Sequence of chain 1.A:
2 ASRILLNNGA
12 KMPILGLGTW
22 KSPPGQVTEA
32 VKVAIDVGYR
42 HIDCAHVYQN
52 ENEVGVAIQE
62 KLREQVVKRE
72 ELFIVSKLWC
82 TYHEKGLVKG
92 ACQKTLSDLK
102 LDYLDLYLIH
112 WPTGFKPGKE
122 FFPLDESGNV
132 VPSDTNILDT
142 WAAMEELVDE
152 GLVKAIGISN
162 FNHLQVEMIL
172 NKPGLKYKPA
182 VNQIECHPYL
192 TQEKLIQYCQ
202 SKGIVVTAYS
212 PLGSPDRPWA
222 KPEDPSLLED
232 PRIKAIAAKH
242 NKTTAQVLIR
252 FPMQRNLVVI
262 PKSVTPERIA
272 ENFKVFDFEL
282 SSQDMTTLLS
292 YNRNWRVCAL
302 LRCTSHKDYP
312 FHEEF

This small molecule binds to this protein.
Small molecule (SMILES): O=C(O)Cc1nn(Cc2nc3cc(C(F)(F)F)ccc3s2)c(=O)c2ccccc12

Binding-site contacts:
Ligand atom F1 contacts residue TRP112 of chain 1.A at 3.2 Å.
Ligand atom O2 contacts residue NAP1 of chain 1.B at 3.4 Å (h-bond).
Ligand atom F2 contacts residue THR114 of chain 1.A at 3.2 Å.
Ligand atom F1 contacts residue PRO311 of chain 1.A at 3.1 Å.
Ligand atom C10 contacts residue TRP112 of chain 1.A at 3.6 Å (hydrophobic).
Ligand atom C14 contacts residue TRP112 of chain 1.A at 3.4 Å (hydrophobic).
Ligand atom C13 contacts residue TRP112 of chain 1.A at 3.3 Å (hydrophobic).
Ligand atom C19 contacts residue PRO311 of chain 1.A at 3.7 Å (hydrophobic).
Ligand atom N3 contacts residue TRP112 of chain 1.A at 3.5 Å.
Ligand atom O3 contacts residue HIS111 of chain 1.A at 2.7 Å (h-bond).
Ligand atom C7 contacts residue TRP21 of chain 1.A at 3.5 Å (hydrophobic).
Ligand atom C17 contacts residue NAP1 of chain 1.B at 3.5 Å.
Ligand atom C18 contacts residue HIS111 of chain 1.A at 3.2 Å.
Ligand atom C8 contacts residue TRP21 of chain 1.A at 3.1 Å (hydrophobic).
Ligand atom O3 contacts residue TYR49 of chain 1.A at 2.7 Å (h-bond).
Ligand atom C4 contacts residue TRP21 of chain 1.A at 3.8 Å (hydrophobic).
Ligand atom N3 contacts residue LEU301 of chain 1.A at 2.9 Å (h-bond).
Ligand atom C10 contacts residue LEU301 of chain 1.A at 3.4 Å (hydrophobic).
Ligand atom C12 contacts residue TRP112 of chain 1.A at 3.4 Å (hydrophobic).
Ligand atom C17 contacts residue TRP21 of chain 1.A at 3.6 Å (hydrophobic).
Ligand atom S1 contacts residue TRP112 of chain 1.A at 3.6 Å.
Ligand atom N1 contacts residue TRP220 of chain 1.A at 3.7 Å.
Ligand atom C16 contacts residue TRP112 of chain 1.A at 3.3 Å (hydrophobic).
Ligand atom F2 contacts residue CYS304 of chain 1.A at 3.0 Å.
Ligand atom C14 contacts residue THR114 of chain 1.A at 3.4 Å.
Ligand atom F1 contacts residue THR114 of chain 1.A at 3.3 Å.
Ligand atom C18 contacts residue NAP1 of chain 1.B at 3.5 Å.
Ligand atom O2 contacts residue HIS111 of chain 1.A at 3.0 Å (h-bond).
Ligand atom O3 contacts residue NAP1 of chain 1.B at 2.9 Å.
Ligand atom C19 contacts residue CYS304 of chain 1.A at 3.7 Å (hydrophobic).
Ligand atom C16 contacts residue LEU301 of chain 1.A at 3.6 Å (hydrophobic).
Ligand atom C19 contacts residue TYR310 of chain 1.A at 3.7 Å (hydrophobic).
Ligand atom N2 contacts residue CYS299 of chain 1.A at 3.7 Å.
Ligand atom F3 contacts residue PRO311 of chain 1.A at 2.9 Å.
Ligand atom F3 contacts residue TYR310 of chain 1.A at 2.8 Å.
Ligand atom C11 contacts residue TRP112 of chain 1.A at 3.3 Å (hydrophobic).
Ligand atom C12 contacts residue LEU301 of chain 1.A at 3.5 Å (hydrophobic).
Ligand atom C15 contacts residue TRP112 of chain 1.A at 3.3 Å (hydrophobic).
Ligand atom O2 contacts residue TRP112 of chain 1.A at 3.0 Å (h-bond).
Ligand atom F2 contacts residue TYR310 of chain 1.A at 3.5 Å.